This small molecule binds to this protein.
Small molecule (SMILES): CC(=O)N[C@H]1[C@H](O[C@H]2[C@H](O)[C@@H](NC(C)=O)CO[C@@H]2CO)O[C@H](CO)[C@@H](O)[C@@H]1O

Sequence of chain 1.B:
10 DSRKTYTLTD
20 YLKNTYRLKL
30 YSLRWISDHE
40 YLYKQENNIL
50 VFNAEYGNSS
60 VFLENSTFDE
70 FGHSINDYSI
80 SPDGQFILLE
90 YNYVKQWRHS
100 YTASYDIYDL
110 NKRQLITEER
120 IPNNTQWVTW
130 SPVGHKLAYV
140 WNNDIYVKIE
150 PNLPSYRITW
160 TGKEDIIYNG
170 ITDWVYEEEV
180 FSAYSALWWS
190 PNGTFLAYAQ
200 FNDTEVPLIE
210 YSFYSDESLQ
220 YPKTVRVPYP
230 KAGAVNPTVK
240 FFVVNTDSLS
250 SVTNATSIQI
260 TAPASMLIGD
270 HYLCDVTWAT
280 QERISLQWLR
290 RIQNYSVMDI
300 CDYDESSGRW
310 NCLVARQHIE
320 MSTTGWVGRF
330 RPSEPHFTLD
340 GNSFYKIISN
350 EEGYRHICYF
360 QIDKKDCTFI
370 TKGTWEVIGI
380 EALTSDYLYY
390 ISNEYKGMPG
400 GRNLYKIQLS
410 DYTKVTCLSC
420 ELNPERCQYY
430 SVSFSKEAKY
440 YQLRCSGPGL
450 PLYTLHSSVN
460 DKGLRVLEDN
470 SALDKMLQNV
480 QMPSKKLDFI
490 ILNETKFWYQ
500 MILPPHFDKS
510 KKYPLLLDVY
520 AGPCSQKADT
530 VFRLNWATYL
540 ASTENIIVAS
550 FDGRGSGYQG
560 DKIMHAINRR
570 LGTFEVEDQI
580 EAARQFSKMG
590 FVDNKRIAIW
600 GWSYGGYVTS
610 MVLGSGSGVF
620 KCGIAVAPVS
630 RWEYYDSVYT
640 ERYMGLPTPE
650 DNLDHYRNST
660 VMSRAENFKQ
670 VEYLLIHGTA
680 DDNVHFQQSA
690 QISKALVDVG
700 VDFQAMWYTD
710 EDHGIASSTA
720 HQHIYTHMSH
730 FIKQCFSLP

Binding-site contacts:
Ligand atom C4 contacts residue ASN253 of chain 1.B at 4.1 Å.
Ligand atom N2 contacts residue ASN253 of chain 1.B at 2.9 Å (h-bond).
Ligand atom O5 contacts residue ASN253 of chain 1.B at 2.3 Å (h-bond).
Ligand atom C8 contacts residue ASN253 of chain 1.B at 4.3 Å.
Ligand atom C2 contacts residue TRP159 of chain 1.B at 4.1 Å (hydrophobic).
Ligand atom C3 contacts residue TRP159 of chain 1.B at 3.9 Å (hydrophobic).
Ligand atom C3 contacts residue ASN253 of chain 1.B at 3.7 Å.
Ligand atom C7 contacts residue TRP159 of chain 1.B at 3.9 Å (hydrophobic).
Ligand atom C8 contacts residue THR160 of chain 1.B at 4.3 Å.
Ligand atom O3 contacts residue TRP159 of chain 1.B at 4.3 Å.
Ligand atom C1 contacts residue TRP159 of chain 1.B at 3.7 Å (hydrophobic).
Ligand atom O7 contacts residue THR160 of chain 1.B at 3.2 Å.
Ligand atom C1 contacts residue ASN253 of chain 1.B at 1.4 Å.
Ligand atom O7 contacts residue TRP159 of chain 1.B at 4.5 Å.
Ligand atom O7 contacts residue ASN253 of chain 1.B at 3.2 Å (h-bond).
Ligand atom C7 contacts residue THR160 of chain 1.B at 3.9 Å.
Ligand atom N2 contacts residue TRP159 of chain 1.B at 3.4 Å.
Ligand atom C5 contacts residue ASN253 of chain 1.B at 3.6 Å.
Ligand atom C8 contacts residue TRP159 of chain 1.B at 3.4 Å (hydrophobic).
Ligand atom C2 contacts residue ASN253 of chain 1.B at 2.3 Å.
Ligand atom C7 contacts residue ASN253 of chain 1.B at 3.2 Å.